This protein binds this small molecule.
Small molecule (SMILES): CC(=O)N[C@H]1[C@H](O[C@H]2[C@H](O)[C@@H](NC(C)=O)CO[C@@H]2CO)O[C@H](CO)[C@@H](O)[C@@H]1O

Binding-site contacts:
Ligand atom C1 contacts residue ASN69 of chain 1.C at 1.4 Å.
Ligand atom C4 contacts residue ASN69 of chain 1.C at 4.2 Å.
Ligand atom C7 contacts residue VAL332 of chain 1.C at 4.4 Å (hydrophobic).
Ligand atom C7 contacts residue ASN69 of chain 1.C at 3.2 Å.
Ligand atom C5 contacts residue ASN69 of chain 1.C at 3.7 Å.
Ligand atom C8 contacts residue ASN69 of chain 1.C at 4.4 Å.
Ligand atom O7 contacts residue ASN69 of chain 1.C at 3.0 Å (h-bond).
Ligand atom O5 contacts residue ASN69 of chain 1.C at 2.4 Å (h-bond).
Ligand atom C3 contacts residue ASN69 of chain 1.C at 3.8 Å.
Ligand atom N2 contacts residue ASN69 of chain 1.C at 2.9 Å (h-bond).
Ligand atom C2 contacts residue ASN69 of chain 1.C at 2.4 Å.
Ligand atom C8 contacts residue VAL332 of chain 1.C at 4.0 Å (hydrophobic).

Sequence of chain 1.C:
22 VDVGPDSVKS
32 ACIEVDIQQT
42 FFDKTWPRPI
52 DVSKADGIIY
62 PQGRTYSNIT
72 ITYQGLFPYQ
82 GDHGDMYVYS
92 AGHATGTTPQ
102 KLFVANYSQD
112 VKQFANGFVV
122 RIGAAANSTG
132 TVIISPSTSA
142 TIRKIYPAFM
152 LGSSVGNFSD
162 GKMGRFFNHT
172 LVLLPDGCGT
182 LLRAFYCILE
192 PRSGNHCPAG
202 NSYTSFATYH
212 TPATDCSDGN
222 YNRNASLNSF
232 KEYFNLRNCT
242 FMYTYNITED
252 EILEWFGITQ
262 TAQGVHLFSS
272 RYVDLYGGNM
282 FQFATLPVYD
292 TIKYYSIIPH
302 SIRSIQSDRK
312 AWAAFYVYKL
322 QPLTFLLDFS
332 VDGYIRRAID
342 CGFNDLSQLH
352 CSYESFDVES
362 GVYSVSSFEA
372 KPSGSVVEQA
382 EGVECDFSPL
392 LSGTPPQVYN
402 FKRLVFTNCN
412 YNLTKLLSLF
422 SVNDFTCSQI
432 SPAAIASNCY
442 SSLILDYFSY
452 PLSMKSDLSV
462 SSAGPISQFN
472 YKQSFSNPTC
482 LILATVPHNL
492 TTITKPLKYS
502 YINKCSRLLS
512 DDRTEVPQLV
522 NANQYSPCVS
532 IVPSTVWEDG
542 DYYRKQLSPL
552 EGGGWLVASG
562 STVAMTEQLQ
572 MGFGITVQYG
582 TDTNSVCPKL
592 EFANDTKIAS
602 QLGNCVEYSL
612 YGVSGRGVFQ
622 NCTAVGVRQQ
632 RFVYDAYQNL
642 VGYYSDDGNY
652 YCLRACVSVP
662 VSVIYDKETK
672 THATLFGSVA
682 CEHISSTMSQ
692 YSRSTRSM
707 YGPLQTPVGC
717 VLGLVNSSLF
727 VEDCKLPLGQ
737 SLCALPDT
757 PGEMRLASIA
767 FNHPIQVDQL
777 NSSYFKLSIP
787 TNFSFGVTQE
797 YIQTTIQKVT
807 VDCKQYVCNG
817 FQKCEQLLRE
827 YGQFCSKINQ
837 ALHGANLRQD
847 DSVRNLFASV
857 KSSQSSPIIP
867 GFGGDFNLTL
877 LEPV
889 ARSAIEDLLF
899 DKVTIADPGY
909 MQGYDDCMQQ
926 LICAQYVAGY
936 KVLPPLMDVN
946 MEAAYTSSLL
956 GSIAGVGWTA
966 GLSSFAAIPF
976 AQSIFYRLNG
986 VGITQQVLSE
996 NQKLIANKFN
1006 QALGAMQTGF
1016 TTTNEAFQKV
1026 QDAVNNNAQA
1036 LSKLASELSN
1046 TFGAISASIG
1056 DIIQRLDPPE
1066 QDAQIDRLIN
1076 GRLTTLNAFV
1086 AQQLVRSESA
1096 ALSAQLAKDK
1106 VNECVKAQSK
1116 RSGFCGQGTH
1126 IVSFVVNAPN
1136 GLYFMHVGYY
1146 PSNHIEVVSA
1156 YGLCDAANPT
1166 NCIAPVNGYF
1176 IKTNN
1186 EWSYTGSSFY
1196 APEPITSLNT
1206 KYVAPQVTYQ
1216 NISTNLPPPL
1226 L